Binding-site contacts:
Ligand atom C6 contacts residue PHE16 of chain 1.D at 4.4 Å (hydrophobic).
Ligand atom O6 contacts residue VAL41 of chain 1.D at 4.0 Å.
Ligand atom O6 contacts residue PHE16 of chain 1.D at 4.5 Å.
Ligand atom N2 contacts residue ASN17 of chain 1.D at 3.1 Å (h-bond).
Ligand atom C5 contacts residue ASN17 of chain 1.D at 3.6 Å.
Ligand atom C4 contacts residue ASN17 of chain 1.D at 4.2 Å.
Ligand atom C4 contacts residue VAL41 of chain 1.D at 4.2 Å (hydrophobic).
Ligand atom C2 contacts residue ASN17 of chain 1.D at 2.6 Å.
Ligand atom C5 contacts residue VAL41 of chain 1.D at 4.1 Å (hydrophobic).
Ligand atom C3 contacts residue ASN17 of chain 1.D at 3.9 Å.
Ligand atom C6 contacts residue VAL41 of chain 1.D at 3.7 Å (hydrophobic).
Ligand atom O5 contacts residue ASN17 of chain 1.D at 2.3 Å (h-bond).
Ligand atom C6 contacts residue LEU42 of chain 1.D at 4.3 Å (hydrophobic).
Ligand atom C1 contacts residue ASN17 of chain 1.D at 1.4 Å.
Ligand atom C6 contacts residue ASN17 of chain 1.D at 4.4 Å.
Ligand atom O6 contacts residue LEU42 of chain 1.D at 4.2 Å.
Ligand atom O6 contacts residue PHE12 of chain 1.D at 3.6 Å (h-bond).
Ligand atom C7 contacts residue ASN17 of chain 1.D at 4.1 Å.
Ligand atom O4 contacts residue VAL41 of chain 1.D at 3.1 Å.
Ligand atom O6 contacts residue GLY13 of chain 1.D at 3.7 Å.
Ligand atom O5 contacts residue GLY13 of chain 1.D at 4.3 Å.

Sequence of chain 1.D:
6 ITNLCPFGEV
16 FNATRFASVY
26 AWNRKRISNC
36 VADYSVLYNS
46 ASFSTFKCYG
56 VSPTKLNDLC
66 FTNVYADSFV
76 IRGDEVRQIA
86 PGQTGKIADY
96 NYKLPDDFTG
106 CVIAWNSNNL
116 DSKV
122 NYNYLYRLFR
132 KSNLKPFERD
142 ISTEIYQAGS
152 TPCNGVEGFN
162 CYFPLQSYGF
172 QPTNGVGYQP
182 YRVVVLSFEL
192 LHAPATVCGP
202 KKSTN

This protein binds this small molecule.
Small molecule (SMILES): CC(=O)N[C@@H]1[C@@H](O)[C@H](O)[C@@H](CO)O[C@H]1O